A small-molecule ligand and the protein it binds are described below.
Small molecule (SMILES): Nc1ncnc2c1ncn2[C@@H]1O[C@H](CO[P](=O)(O)O[P](=O)(O)CP(=O)(O)O)[C@@H](O)[C@H]1O

Binding-site contacts:
Ligand atom O2A contacts residue ALA494 of chain 1.B at 3.9 Å.
Ligand atom O3G contacts residue ASP307 of chain 1.B at 2.7 Å (salt-bridge).
Ligand atom C5 contacts residue PHE377 of chain 1.B at 3.4 Å (hydrophobic).
Ligand atom O2' contacts residue LEU431 of chain 1.B at 3.8 Å.
Ligand atom C2 contacts residue LYS395 of chain 1.B at 3.4 Å.
Ligand atom N3 contacts residue LEU431 of chain 1.B at 3.3 Å.
Ligand atom C6 contacts residue PHE377 of chain 1.B at 3.7 Å (hydrophobic).
Ligand atom O2A contacts residue GLY472 of chain 1.B at 3.8 Å.
Ligand atom N6 contacts residue PHE377 of chain 1.B at 3.8 Å.
Ligand atom O2B contacts residue ARG317 of chain 1.B at 3.5 Å (salt-bridge).
Ligand atom O1B contacts residue ARG317 of chain 1.B at 3.5 Å (salt-bridge).
Ligand atom C8 contacts residue PHE377 of chain 1.B at 3.6 Å (hydrophobic).
Ligand atom O1B contacts residue ASP473 of chain 1.B at 2.9 Å (salt-bridge).
Ligand atom C3' contacts residue ASP473 of chain 1.B at 3.5 Å.
Ligand atom N3 contacts residue GLY396 of chain 1.B at 3.5 Å.
Ligand atom C4 contacts residue PHE377 of chain 1.B at 3.8 Å (hydrophobic).
Ligand atom C2 contacts residue LEU431 of chain 1.B at 3.4 Å (hydrophobic).
Ligand atom O3A contacts residue GLY472 of chain 1.B at 3.6 Å.
Ligand atom O2' contacts residue SER397 of chain 1.B at 3.3 Å.
Ligand atom O2G contacts residue ASP307 of chain 1.B at 2.8 Å (salt-bridge).
Ligand atom PB contacts residue ASP473 of chain 1.B at 3.8 Å.
Ligand atom C4 contacts residue LEU431 of chain 1.B at 3.8 Å (hydrophobic).
Ligand atom C2 contacts residue GLY396 of chain 1.B at 3.7 Å.
Ligand atom O3G contacts residue THR309 of chain 1.B at 2.7 Å (h-bond).
Ligand atom O3G contacts residue LYS308 of chain 1.B at 3.5 Å (salt-bridge).
Ligand atom O1A contacts residue ASN521 of chain 1.B at 3.5 Å (h-bond).
Ligand atom O3' contacts residue ARG317 of chain 1.B at 3.8 Å.
Ligand atom O3A contacts residue ASP473 of chain 1.B at 3.8 Å.
Ligand atom N1 contacts residue SER384 of chain 1.B at 3.8 Å.
Ligand atom PG contacts residue ASP307 of chain 1.B at 3.3 Å.
Ligand atom O1B contacts residue THR309 of chain 1.B at 3.2 Å (h-bond).
Ligand atom N6 contacts residue ASP344 of chain 1.B at 2.8 Å (salt-bridge).
Ligand atom C5' contacts residue GLY472 of chain 1.B at 3.0 Å.
Ligand atom O4' contacts residue ARG382 of chain 1.B at 3.3 Å.
Ligand atom O1G contacts residue GLY472 of chain 1.B at 3.6 Å.
Ligand atom C4' contacts residue GLY472 of chain 1.B at 3.5 Å.
Ligand atom N7 contacts residue PHE377 of chain 1.B at 3.3 Å.
Ligand atom C4' contacts residue ARG382 of chain 1.B at 3.7 Å.
Ligand atom O3' contacts residue ASP473 of chain 1.B at 2.4 Å (salt-bridge).
Ligand atom N1 contacts residue LYS395 of chain 1.B at 3.3 Å (salt-bridge).

Sequence of chain 1.B:
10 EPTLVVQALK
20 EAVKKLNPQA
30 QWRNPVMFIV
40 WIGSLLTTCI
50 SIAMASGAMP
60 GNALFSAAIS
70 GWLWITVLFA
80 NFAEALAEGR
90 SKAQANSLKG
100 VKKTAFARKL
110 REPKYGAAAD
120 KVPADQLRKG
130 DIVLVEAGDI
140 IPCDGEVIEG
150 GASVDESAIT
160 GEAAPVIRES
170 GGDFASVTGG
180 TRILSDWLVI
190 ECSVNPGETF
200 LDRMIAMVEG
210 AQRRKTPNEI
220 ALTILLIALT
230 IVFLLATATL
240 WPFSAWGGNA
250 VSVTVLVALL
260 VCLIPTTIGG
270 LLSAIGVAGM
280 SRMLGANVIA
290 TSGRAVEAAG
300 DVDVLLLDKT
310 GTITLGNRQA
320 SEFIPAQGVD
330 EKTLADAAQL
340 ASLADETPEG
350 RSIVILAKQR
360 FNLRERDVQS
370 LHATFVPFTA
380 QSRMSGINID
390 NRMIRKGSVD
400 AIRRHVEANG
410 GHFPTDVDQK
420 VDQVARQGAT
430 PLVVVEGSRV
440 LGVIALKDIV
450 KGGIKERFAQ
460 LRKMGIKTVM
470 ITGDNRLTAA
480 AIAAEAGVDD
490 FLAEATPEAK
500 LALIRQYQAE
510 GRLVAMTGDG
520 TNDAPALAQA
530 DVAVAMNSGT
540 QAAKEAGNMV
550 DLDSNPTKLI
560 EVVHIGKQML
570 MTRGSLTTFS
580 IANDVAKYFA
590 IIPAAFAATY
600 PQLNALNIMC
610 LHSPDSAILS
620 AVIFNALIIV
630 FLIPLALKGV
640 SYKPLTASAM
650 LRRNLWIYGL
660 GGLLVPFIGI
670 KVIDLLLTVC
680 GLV